This protein binds this small molecule.
Small molecule (SMILES): CC[C@@H]1C[C@]1(NC(=O)[C@@H]1C[C@@H]2CN1C(=O)[C@H](C(C)(C)C)NC(=O)OCC(C)(C)CCCCc1cccc3c1CN(C3)C(=O)O2)C(=O)NS(=O)(=O)C1CC1

Sequence of chain 1.A:
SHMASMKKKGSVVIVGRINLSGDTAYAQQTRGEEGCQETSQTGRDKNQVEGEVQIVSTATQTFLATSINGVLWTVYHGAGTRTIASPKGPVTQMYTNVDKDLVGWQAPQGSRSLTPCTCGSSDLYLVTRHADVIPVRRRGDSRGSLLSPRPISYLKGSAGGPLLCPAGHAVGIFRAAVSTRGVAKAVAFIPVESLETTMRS

Binding-site contacts:
Ligand atom NAV contacts residue ARG176 of chain 1.A at 2.9 Å (salt-bridge).
Ligand atom OBP contacts residue ALA160 of chain 1.A at 3.5 Å.
Ligand atom SBM contacts residue GLY158 of chain 1.A at 3.7 Å.
Ligand atom NBK contacts residue HIS78 of chain 1.A at 3.0 Å (h-bond).
Ligand atom CA contacts residue ARG176 of chain 1.A at 3.6 Å.
Ligand atom CBQ contacts residue GLN62 of chain 1.A at 3.5 Å.
Ligand atom CAT contacts residue ALA178 of chain 1.A at 3.6 Å (hydrophobic).
Ligand atom CBA contacts residue ARG176 of chain 1.A at 3.7 Å.
Ligand atom OBO contacts residue GLY158 of chain 1.A at 3.1 Å (h-bond).
Ligand atom CBA contacts residue PHE175 of chain 1.A at 3.3 Å (hydrophobic).
Ligand atom NAV contacts residue HIS78 of chain 1.A at 3.4 Å (h-bond).
Ligand atom OBL contacts residue LYS157 of chain 1.A at 3.5 Å.
Ligand atom CBS contacts residue ALA177 of chain 1.A at 3.6 Å (hydrophobic).
Ligand atom CBF contacts residue ASP102 of chain 1.A at 3.5 Å.
Ligand atom OAK contacts residue ALA178 of chain 1.A at 3.2 Å (h-bond).
Ligand atom CAS contacts residue LYS157 of chain 1.A at 3.7 Å.
Ligand atom OBP contacts residue GLY158 of chain 1.A at 3.2 Å.
Ligand atom CBR contacts residue GLY79 of chain 1.A at 3.6 Å.
Ligand atom OBP contacts residue PHE64 of chain 1.A at 3.4 Å.
Ligand atom CAR contacts residue LEU156 of chain 1.A at 3.6 Å (hydrophobic).
Ligand atom C contacts residue HIS78 of chain 1.A at 3.6 Å.
Ligand atom CBN contacts residue HIS78 of chain 1.A at 3.4 Å.
Ligand atom NBK contacts residue ALA160 of chain 1.A at 3.4 Å.
Ligand atom CB contacts residue HIS78 of chain 1.A at 3.4 Å.
Ligand atom OAG contacts residue ALA177 of chain 1.A at 3.1 Å.
Ligand atom C contacts residue ARG176 of chain 1.A at 3.7 Å.
Ligand atom CAJ contacts residue ALA178 of chain 1.A at 3.6 Å (hydrophobic).
Ligand atom OBL contacts residue SER159 of chain 1.A at 3.5 Å (h-bond).
Ligand atom CBG contacts residue ASP100 of chain 1.A at 3.3 Å.
Ligand atom OBL contacts residue GLY158 of chain 1.A at 3.0 Å (h-bond).
Ligand atom OBL contacts residue ALA160 of chain 1.A at 3.5 Å (h-bond).
Ligand atom CBR contacts residue HIS78 of chain 1.A at 3.4 Å.
Ligand atom OBO contacts residue LYS157 of chain 1.A at 3.7 Å.
Ligand atom OBL contacts residue LEU156 of chain 1.A at 3.4 Å (h-bond).
Ligand atom OAG contacts residue ALA178 of chain 1.A at 2.9 Å (h-bond).
Ligand atom CBB contacts residue ASP102 of chain 1.A at 3.6 Å.
Ligand atom NAI contacts residue ALA178 of chain 1.A at 2.9 Å (h-bond).
Ligand atom CBX contacts residue ARG144 of chain 1.A at 3.7 Å.
Ligand atom OAP contacts residue HIS78 of chain 1.A at 3.4 Å.
Ligand atom CAY contacts residue ALA160 of chain 1.A at 3.5 Å (hydrophobic).